Binding-site contacts:
Ligand atom C2 contacts residue ASP105 of chain 1.D at 3.1 Å.
Ligand atom C3 contacts residue VAL151 of chain 1.D at 4.2 Å (hydrophobic).
Ligand atom C6 contacts residue ASP105 of chain 1.D at 1.4 Å.
Ligand atom C4 contacts residue ASP105 of chain 1.D at 2.9 Å.
Ligand atom C6 contacts residue HIS273 of chain 1.D at 3.9 Å.
Ligand atom C3 contacts residue 3ZQ1 of chain 1.L at 0.5 Å.
Ligand atom C2 contacts residue HIS273 of chain 1.D at 3.5 Å.
Ligand atom C1 contacts residue ASP105 of chain 1.D at 2.5 Å.
Ligand atom C1 contacts residue HIS153 of chain 1.D at 3.8 Å.
Ligand atom C4 contacts residue PRO131 of chain 1.D at 4.4 Å (hydrophobic).
Ligand atom O8 contacts residue ILE106 of chain 1.D at 4.4 Å.
Ligand atom C5 contacts residue TRP109 of chain 1.D at 4.3 Å (hydrophobic).
Ligand atom C3 contacts residue PHE154 of chain 1.D at 3.8 Å (hydrophobic).
Ligand atom C1 contacts residue HIS273 of chain 1.D at 3.5 Å.
Ligand atom C5 contacts residue TYR215 of chain 1.D at 3.5 Å (hydrophobic).
Ligand atom C1 contacts residue 3ZQ1 of chain 1.L at 0.5 Å.
Ligand atom C6 contacts residue TYR215 of chain 1.D at 3.9 Å (hydrophobic).
Ligand atom O8 contacts residue ASP105 of chain 1.D at 3.5 Å (salt-bridge).
Ligand atom C1 contacts residue PHE179 of chain 1.D at 4.3 Å (hydrophobic).
Ligand atom C6 contacts residue HIS153 of chain 1.D at 4.4 Å.
Ligand atom C2 contacts residue 3ZQ1 of chain 1.L at 0.3 Å.
Ligand atom C4 contacts residue ALA130 of chain 1.D at 3.9 Å (hydrophobic).
Ligand atom C5 contacts residue ASP105 of chain 1.D at 2.3 Å.
Ligand atom O8 contacts residue 3ZQ1 of chain 1.L at 0.8 Å (h-bond).
Ligand atom C2 contacts residue HIS153 of chain 1.D at 4.2 Å.
Ligand atom O8 contacts residue TRP109 of chain 1.D at 4.4 Å.
Ligand atom C4 contacts residue TRP109 of chain 1.D at 4.1 Å (hydrophobic).
Ligand atom C5 contacts residue HIS153 of chain 1.D at 4.0 Å.
Ligand atom C5 contacts residue ILE106 of chain 1.D at 4.0 Å (hydrophobic).
Ligand atom O8 contacts residue TYR215 of chain 1.D at 2.7 Å (h-bond).
Ligand atom C4 contacts residue HIS153 of chain 1.D at 4.5 Å.
Ligand atom C5 contacts residue 3ZQ1 of chain 1.L at 0.9 Å.
Ligand atom C3 contacts residue HIS153 of chain 1.D at 4.0 Å.
Ligand atom C3 contacts residue ASP105 of chain 1.D at 3.5 Å.
Ligand atom O8 contacts residue PHE154 of chain 1.D at 3.4 Å.
Ligand atom C4 contacts residue PHE154 of chain 1.D at 3.7 Å (hydrophobic).
Ligand atom O8 contacts residue HIS153 of chain 1.D at 2.9 Å (h-bond).
Ligand atom C6 contacts residue 3ZQ1 of chain 1.L at 0.8 Å.
Ligand atom C5 contacts residue PHE154 of chain 1.D at 4.1 Å (hydrophobic).
Ligand atom C4 contacts residue 3ZQ1 of chain 1.L at 0.6 Å.

A protein and the small-molecule ligand that binds it are described below.
Small molecule (SMILES): O[C@@H]1CCCC[C@H]1O

Sequence of chain 1.D:
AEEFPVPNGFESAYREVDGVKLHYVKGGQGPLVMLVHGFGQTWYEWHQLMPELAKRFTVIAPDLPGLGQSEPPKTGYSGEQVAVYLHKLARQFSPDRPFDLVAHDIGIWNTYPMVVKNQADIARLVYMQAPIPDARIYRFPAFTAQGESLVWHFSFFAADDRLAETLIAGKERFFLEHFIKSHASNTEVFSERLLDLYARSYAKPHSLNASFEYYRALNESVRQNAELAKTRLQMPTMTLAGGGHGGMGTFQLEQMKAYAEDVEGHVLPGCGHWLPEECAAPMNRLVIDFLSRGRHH